Sequence of chain 1.C:
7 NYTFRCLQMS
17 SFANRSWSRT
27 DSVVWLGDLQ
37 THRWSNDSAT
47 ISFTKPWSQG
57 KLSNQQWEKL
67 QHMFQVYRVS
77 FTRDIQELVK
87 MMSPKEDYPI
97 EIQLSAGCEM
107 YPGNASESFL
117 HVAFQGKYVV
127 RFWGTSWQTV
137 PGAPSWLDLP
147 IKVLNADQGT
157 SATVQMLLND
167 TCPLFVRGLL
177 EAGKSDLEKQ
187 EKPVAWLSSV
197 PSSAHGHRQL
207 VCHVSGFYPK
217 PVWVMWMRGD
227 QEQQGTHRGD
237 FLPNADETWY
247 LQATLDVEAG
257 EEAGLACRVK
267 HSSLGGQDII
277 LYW

A small-molecule ligand and the protein it binds are described below.
Small molecule (SMILES): CC(=O)N[C@H]1[C@H](O[C@H]2[C@H](O)[C@@H](NC(C)=O)CO[C@@H]2CO)O[C@H](CO)[C@@H](O)[C@@H]1O

Binding-site contacts:
Ligand atom C7 contacts residue ASN42 of chain 1.C at 3.6 Å.
Ligand atom C3 contacts residue ASN42 of chain 1.C at 3.8 Å.
Ligand atom O5 contacts residue ASN42 of chain 1.C at 2.3 Å (h-bond).
Ligand atom C2 contacts residue ASN42 of chain 1.C at 2.5 Å.
Ligand atom C1 contacts residue ARG25 of chain 1.C at 4.4 Å.
Ligand atom N2 contacts residue ASN42 of chain 1.C at 3.0 Å (h-bond).
Ligand atom C2 contacts residue SER24 of chain 1.C at 3.8 Å.
Ligand atom O7 contacts residue ASP43 of chain 1.C at 4.5 Å.
Ligand atom C8 contacts residue VAL75 of chain 1.C at 4.1 Å (hydrophobic).
Ligand atom C8 contacts residue ARG25 of chain 1.C at 4.0 Å.
Ligand atom C3 contacts residue SER24 of chain 1.C at 4.0 Å.
Ligand atom C8 contacts residue TRP23 of chain 1.C at 3.4 Å (hydrophobic).
Ligand atom C1 contacts residue ASN42 of chain 1.C at 1.4 Å.
Ligand atom O7 contacts residue ASN42 of chain 1.C at 3.8 Å.
Ligand atom C8 contacts residue SER24 of chain 1.C at 3.8 Å.
Ligand atom N2 contacts residue SER24 of chain 1.C at 2.9 Å (h-bond).
Ligand atom C5 contacts residue ASN42 of chain 1.C at 3.6 Å.
Ligand atom C7 contacts residue SER24 of chain 1.C at 3.8 Å.
Ligand atom C1 contacts residue SER24 of chain 1.C at 3.9 Å.
Ligand atom N2 contacts residue ARG25 of chain 1.C at 4.1 Å.
Ligand atom C4 contacts residue ASN42 of chain 1.C at 4.2 Å.
Ligand atom C7 contacts residue ARG25 of chain 1.C at 4.3 Å.